Sequence of chain 3.B:
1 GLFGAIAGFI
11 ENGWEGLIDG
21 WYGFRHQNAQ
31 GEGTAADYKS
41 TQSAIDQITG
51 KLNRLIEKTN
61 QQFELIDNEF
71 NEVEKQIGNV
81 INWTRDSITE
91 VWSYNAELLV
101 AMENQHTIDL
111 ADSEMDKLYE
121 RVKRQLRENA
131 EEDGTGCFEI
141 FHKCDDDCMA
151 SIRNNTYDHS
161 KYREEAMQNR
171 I

Sequence of chain 3.A:
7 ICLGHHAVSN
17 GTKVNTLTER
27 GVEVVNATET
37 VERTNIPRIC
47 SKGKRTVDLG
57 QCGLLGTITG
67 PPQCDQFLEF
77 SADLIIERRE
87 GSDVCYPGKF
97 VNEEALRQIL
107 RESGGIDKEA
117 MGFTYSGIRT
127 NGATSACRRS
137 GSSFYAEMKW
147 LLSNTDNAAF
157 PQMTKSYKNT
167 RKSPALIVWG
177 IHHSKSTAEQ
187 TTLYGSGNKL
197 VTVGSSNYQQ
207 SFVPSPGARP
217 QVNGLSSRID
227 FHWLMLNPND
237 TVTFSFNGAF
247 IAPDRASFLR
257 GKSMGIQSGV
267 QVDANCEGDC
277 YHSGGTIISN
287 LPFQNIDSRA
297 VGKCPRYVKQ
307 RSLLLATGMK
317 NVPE

Binding-site contacts:
Ligand atom O5 contacts residue ASN32 of chain 3.A at 2.4 Å (h-bond).
Ligand atom C2 contacts residue ASN32 of chain 3.A at 2.5 Å.
Ligand atom O6 contacts residue LEU52 of chain 3.B at 3.7 Å.
Ligand atom O5 contacts residue ALA33 of chain 3.A at 3.6 Å.
Ligand atom C6 contacts residue ASN32 of chain 3.A at 4.3 Å.
Ligand atom C6 contacts residue THR313 of chain 3.A at 4.3 Å.
Ligand atom C5 contacts residue THR34 of chain 3.A at 4.3 Å.
Ligand atom C5 contacts residue ASN32 of chain 3.A at 3.7 Å.
Ligand atom C6 contacts residue THR34 of chain 3.A at 3.4 Å.
Ligand atom C1 contacts residue THR313 of chain 3.A at 4.2 Å.
Ligand atom C5 contacts residue ALA33 of chain 3.A at 4.4 Å (hydrophobic).
Ligand atom N2 contacts residue ASN32 of chain 3.A at 3.2 Å (h-bond).
Ligand atom C7 contacts residue ASN32 of chain 3.A at 3.5 Å.
Ligand atom C1 contacts residue ASN32 of chain 3.A at 1.4 Å.
Ligand atom O7 contacts residue ASN32 of chain 3.A at 3.3 Å (h-bond).
Ligand atom O6 contacts residue THR34 of chain 3.A at 4.3 Å.
Ligand atom O6 contacts residue ASN32 of chain 3.A at 4.1 Å.
Ligand atom C3 contacts residue ASN32 of chain 3.A at 3.7 Å.
Ligand atom O6 contacts residue THR313 of chain 3.A at 3.8 Å.
Ligand atom C1 contacts residue ALA33 of chain 3.A at 4.5 Å (hydrophobic).
Ligand atom O5 contacts residue THR313 of chain 3.A at 3.8 Å.
Ligand atom C4 contacts residue ASN32 of chain 3.A at 4.0 Å.

A small-molecule ligand and the protein it binds are described below.
Small molecule (SMILES): CC(=O)N[C@@H]1[C@@H](O)[C@H](O)[C@@H](CO)O[C@H]1O